A protein and the small-molecule ligand that binds it are described below.
Small molecule (SMILES): NS(=O)(=O)c1cc(C(=O)NCCO)c(SC2CCCCC2)cc1Cl

Binding-site contacts:
Ligand atom C21 contacts residue SER133 of chain 1.B at 3.8 Å.
Ligand atom O4 contacts residue TRP208 of chain 1.B at 3.7 Å.
Ligand atom C16 contacts residue TRP4 of chain 1.B at 3.7 Å (hydrophobic).
Ligand atom N1 contacts residue ZN1 of chain 1.J at 1.9 Å.
Ligand atom C9 contacts residue THR199 of chain 1.B at 3.9 Å.
Ligand atom O5 contacts residue THR198 of chain 1.B at 2.9 Å (h-bond).
Ligand atom C21 contacts residue SER130 of chain 1.B at 3.8 Å.
Ligand atom O17 contacts residue HIS66 of chain 1.B at 3.7 Å.
Ligand atom S18 contacts residue GLN89 of chain 1.B at 3.7 Å.
Ligand atom C12 contacts residue THR199 of chain 1.B at 3.8 Å.
Ligand atom N1 contacts residue THR198 of chain 1.B at 2.9 Å (h-bond).
Ligand atom C10 contacts residue THR199 of chain 1.B at 3.7 Å.
Ligand atom O4 contacts residue HIS117 of chain 1.B at 3.2 Å (h-bond).
Ligand atom O5 contacts residue LEU197 of chain 1.B at 3.3 Å.
Ligand atom C6 contacts residue LEU197 of chain 1.B at 3.7 Å (hydrophobic).
Ligand atom C16 contacts residue THR199 of chain 1.B at 3.8 Å.
Ligand atom O4 contacts residue VAL141 of chain 1.B at 3.9 Å.
Ligand atom N1 contacts residue HIS93 of chain 1.B at 3.3 Å (h-bond).
Ligand atom C10 contacts residue HIS91 of chain 1.B at 3.5 Å.
Ligand atom CL1 contacts residue LEU197 of chain 1.B at 3.8 Å.
Ligand atom N1 contacts residue HIS91 of chain 1.B at 3.2 Å (h-bond).
Ligand atom S2 contacts residue HIS91 of chain 1.B at 3.9 Å.
Ligand atom O4 contacts residue HIS91 of chain 1.B at 3.4 Å.
Ligand atom C23 contacts residue ALA129 of chain 1.B at 3.6 Å (hydrophobic).
Ligand atom C22 contacts residue ALA129 of chain 1.B at 3.3 Å (hydrophobic).
Ligand atom O4 contacts residue ZN1 of chain 1.J at 3.0 Å.
Ligand atom S2 contacts residue THR198 of chain 1.B at 3.8 Å.
Ligand atom S2 contacts residue ZN1 of chain 1.J at 3.0 Å.
Ligand atom C12 contacts residue GLN89 of chain 1.B at 4.0 Å.
Ligand atom C3 contacts residue HIS91 of chain 1.B at 3.7 Å.
Ligand atom N14 contacts residue THR199 of chain 1.B at 3.0 Å (h-bond).
Ligand atom N1 contacts residue HIS117 of chain 1.B at 3.3 Å (h-bond).
Ligand atom C8 contacts residue GLN89 of chain 1.B at 3.9 Å.
Ligand atom O5 contacts residue TRP208 of chain 1.B at 3.4 Å.
Ligand atom C22 contacts residue SER130 of chain 1.B at 3.5 Å.
Ligand atom C15 contacts residue THR199 of chain 1.B at 3.8 Å.
Ligand atom C7 contacts residue LEU197 of chain 1.B at 3.8 Å (hydrophobic).
Ligand atom O13 contacts residue GLN89 of chain 1.B at 3.1 Å (h-bond).
Ligand atom S2 contacts residue HIS117 of chain 1.B at 3.8 Å.
Ligand atom CL1 contacts residue VAL141 of chain 1.B at 3.5 Å.

Sequence of chain 1.B:
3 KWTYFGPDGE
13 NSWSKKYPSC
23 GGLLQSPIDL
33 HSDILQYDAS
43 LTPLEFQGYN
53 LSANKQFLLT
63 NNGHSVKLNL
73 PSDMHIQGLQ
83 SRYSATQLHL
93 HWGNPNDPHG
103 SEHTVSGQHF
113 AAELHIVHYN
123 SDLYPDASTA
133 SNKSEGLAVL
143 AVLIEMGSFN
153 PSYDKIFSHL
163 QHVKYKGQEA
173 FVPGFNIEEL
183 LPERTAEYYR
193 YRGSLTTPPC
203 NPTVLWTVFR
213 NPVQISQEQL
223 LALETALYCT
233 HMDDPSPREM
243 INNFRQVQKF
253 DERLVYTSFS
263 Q